Binding-site contacts:
Ligand atom O2 contacts residue GLY146 of chain 1.I at 2.5 Å.
Ligand atom O2 contacts residue SER228 of chain 1.H at 4.0 Å.
Ligand atom C1 contacts residue GLY146 of chain 1.I at 3.9 Å.
Ligand atom C1 contacts residue VAL227 of chain 1.H at 4.5 Å (hydrophobic).
Ligand atom O2 contacts residue ARG147 of chain 1.I at 2.2 Å (salt-bridge).
Ligand atom O3 contacts residue SER228 of chain 1.H at 3.9 Å.
Ligand atom C2 contacts residue VAL227 of chain 1.H at 3.4 Å (hydrophobic).
Ligand atom C3 contacts residue VAL227 of chain 1.H at 4.3 Å (hydrophobic).
Ligand atom C3 contacts residue SER228 of chain 1.H at 3.6 Å.
Ligand atom C2 contacts residue GLY146 of chain 1.I at 3.7 Å.
Ligand atom C1 contacts residue ARG147 of chain 1.I at 4.3 Å.
Ligand atom O1 contacts residue THR166 of chain 1.I at 3.8 Å.
Ligand atom O3 contacts residue ARG147 of chain 1.I at 4.1 Å.
Ligand atom O2 contacts residue VAL227 of chain 1.H at 2.7 Å (h-bond).
Ligand atom C3 contacts residue ARG147 of chain 1.I at 4.0 Å.
Ligand atom O1 contacts residue GLY146 of chain 1.I at 4.2 Å.
Ligand atom C2 contacts residue SER228 of chain 1.H at 3.6 Å.
Ligand atom C2 contacts residue ARG147 of chain 1.I at 3.5 Å.
Ligand atom O1 contacts residue ARG147 of chain 1.I at 4.0 Å.
Ligand atom C1 contacts residue THR166 of chain 1.I at 4.4 Å.

Sequence of chain 1.I:
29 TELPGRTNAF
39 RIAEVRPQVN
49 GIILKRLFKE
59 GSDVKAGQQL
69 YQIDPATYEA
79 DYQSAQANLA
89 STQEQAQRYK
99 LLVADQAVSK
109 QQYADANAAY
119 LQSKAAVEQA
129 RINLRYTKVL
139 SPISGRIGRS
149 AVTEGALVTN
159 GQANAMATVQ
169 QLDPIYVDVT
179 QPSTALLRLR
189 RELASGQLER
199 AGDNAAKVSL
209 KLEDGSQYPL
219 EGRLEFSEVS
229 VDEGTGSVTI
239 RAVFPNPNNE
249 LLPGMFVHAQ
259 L

Sequence of chain 1.H:
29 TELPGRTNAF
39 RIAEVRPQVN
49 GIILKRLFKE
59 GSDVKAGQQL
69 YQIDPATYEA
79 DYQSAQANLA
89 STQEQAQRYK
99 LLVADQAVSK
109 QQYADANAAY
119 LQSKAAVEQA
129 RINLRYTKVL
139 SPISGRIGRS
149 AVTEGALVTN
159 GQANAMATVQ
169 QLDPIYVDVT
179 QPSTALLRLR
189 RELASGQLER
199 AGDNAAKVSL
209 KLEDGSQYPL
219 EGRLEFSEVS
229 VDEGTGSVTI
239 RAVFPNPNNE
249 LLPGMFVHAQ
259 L

This protein binds this small molecule.
Small molecule (SMILES): O=C[C@H](O)CO